Sequence of chain 1.D:
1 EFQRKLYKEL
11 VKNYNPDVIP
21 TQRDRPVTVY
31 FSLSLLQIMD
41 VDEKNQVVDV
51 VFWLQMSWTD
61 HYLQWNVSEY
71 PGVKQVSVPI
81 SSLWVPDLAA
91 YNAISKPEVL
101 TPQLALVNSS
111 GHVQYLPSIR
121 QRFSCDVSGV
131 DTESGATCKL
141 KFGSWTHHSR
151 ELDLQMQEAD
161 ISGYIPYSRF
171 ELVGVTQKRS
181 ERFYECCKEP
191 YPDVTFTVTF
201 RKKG

Binding-site contacts:
Ligand atom C6 contacts residue TRP145 of chain 1.D at 4.2 Å (hydrophobic).
Ligand atom CL contacts residue ALA105 of chain 1.E at 3.8 Å.
Ligand atom C10 contacts residue GLN114 of chain 1.E at 4.3 Å.
Ligand atom N2 contacts residue LEU116 of chain 1.E at 3.6 Å.
Ligand atom C9 contacts residue GLN114 of chain 1.E at 3.3 Å.
Ligand atom C3 contacts residue TYR191 of chain 1.D at 4.2 Å (hydrophobic).
Ligand atom C8 contacts residue TYR191 of chain 1.D at 4.2 Å (hydrophobic).
Ligand atom N2 contacts residue TRP145 of chain 1.D at 3.6 Å.
Ligand atom C2 contacts residue TRP145 of chain 1.D at 2.9 Å (hydrophobic).
Ligand atom CL contacts residue LEU106 of chain 1.E at 3.7 Å.
Ligand atom C5 contacts residue TYR184 of chain 1.D at 3.6 Å (hydrophobic).
Ligand atom C9 contacts residue LEU116 of chain 1.E at 4.3 Å (hydrophobic).
Ligand atom C8 contacts residue GLN114 of chain 1.E at 3.8 Å.
Ligand atom C9 contacts residue LEU106 of chain 1.E at 4.0 Å (hydrophobic).
Ligand atom CL contacts residue TYR115 of chain 1.E at 3.7 Å.
Ligand atom C3 contacts residue SER144 of chain 1.D at 4.2 Å.
Ligand atom CL contacts residue LEU116 of chain 1.E at 3.5 Å.
Ligand atom C4 contacts residue TYR184 of chain 1.D at 3.9 Å (hydrophobic).
Ligand atom N1 contacts residue TRP145 of chain 1.D at 3.2 Å.
Ligand atom C4 contacts residue TYR191 of chain 1.D at 3.9 Å (hydrophobic).
Ligand atom CL contacts residue GLN114 of chain 1.E at 2.9 Å.
Ligand atom C1 contacts residue TYR191 of chain 1.D at 4.3 Å (hydrophobic).
Ligand atom C4 contacts residue TYR91 of chain 1.D at 3.2 Å (hydrophobic).
Ligand atom N2 contacts residue THR146 of chain 1.D at 3.8 Å.
Ligand atom CL contacts residue LEU104 of chain 1.E at 3.5 Å.
Ligand atom CL contacts residue THR146 of chain 1.D at 4.3 Å.
Ligand atom C11 contacts residue THR146 of chain 1.D at 4.4 Å.
Ligand atom C10 contacts residue THR146 of chain 1.D at 4.1 Å.
Ligand atom C1 contacts residue TRP145 of chain 1.D at 3.8 Å (hydrophobic).
Ligand atom C3 contacts residue TYR91 of chain 1.D at 3.2 Å (hydrophobic).
Ligand atom C7 contacts residue CYS187 of chain 1.D at 4.0 Å (hydrophobic).
Ligand atom C11 contacts residue TRP145 of chain 1.D at 3.0 Å (hydrophobic).
Ligand atom C8 contacts residue CYS187 of chain 1.D at 3.6 Å (hydrophobic).
Ligand atom C7 contacts residue TRP145 of chain 1.D at 3.5 Å (hydrophobic).
Ligand atom C10 contacts residue LEU116 of chain 1.E at 3.8 Å (hydrophobic).
Ligand atom C2 contacts residue TYR191 of chain 1.D at 3.3 Å (hydrophobic).
Ligand atom C3 contacts residue TRP145 of chain 1.D at 3.1 Å (hydrophobic).
Ligand atom C11 contacts residue LEU116 of chain 1.E at 3.9 Å (hydrophobic).
Ligand atom C1 contacts residue CYS187 of chain 1.D at 3.5 Å (hydrophobic).
Ligand atom N1 contacts residue TYR91 of chain 1.D at 3.8 Å.

Sequence of chain 1.E:
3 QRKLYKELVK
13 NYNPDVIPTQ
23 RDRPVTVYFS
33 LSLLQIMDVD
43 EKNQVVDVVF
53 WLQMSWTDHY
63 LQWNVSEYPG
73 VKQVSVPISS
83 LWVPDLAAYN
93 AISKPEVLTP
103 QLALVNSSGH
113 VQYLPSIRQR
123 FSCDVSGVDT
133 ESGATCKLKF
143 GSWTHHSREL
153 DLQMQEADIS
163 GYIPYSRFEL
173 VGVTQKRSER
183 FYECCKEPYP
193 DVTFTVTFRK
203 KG

The protein below binds the small molecule below.
Small molecule (SMILES): Clc1ccc([C@H]2C[C@@H]3CC[C@H]2N3)cn1